Sequence of chain 1.A:
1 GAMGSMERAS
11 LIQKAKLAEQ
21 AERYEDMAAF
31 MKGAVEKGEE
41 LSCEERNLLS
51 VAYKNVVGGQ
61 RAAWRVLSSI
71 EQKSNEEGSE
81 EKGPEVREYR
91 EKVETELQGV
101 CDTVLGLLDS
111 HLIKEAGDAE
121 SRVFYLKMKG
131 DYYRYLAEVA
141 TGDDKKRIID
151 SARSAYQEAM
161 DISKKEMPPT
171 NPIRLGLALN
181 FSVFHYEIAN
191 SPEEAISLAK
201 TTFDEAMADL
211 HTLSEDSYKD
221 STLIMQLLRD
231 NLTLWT

This small molecule binds to this protein.
Small molecule (SMILES): CC(C)[C@@H](C=O)NC(=O)[C@H](CC(N)=O)NC(=O)[C@@H]1CCCN1C(=O)[C@@H](NC(=O)[C@H](COP(=O)(O)O)NC(=O)[C@@H](NC(=O)[C@H](CO)NC(=O)[C@H](CCCNC(N)=[NH2+])NC(=O)[C@@H](N)CCC(N)=O)[C@@H](C)O)[C@@H](C)O

Binding-site contacts:
Ligand atom OG1 contacts residue ASN180 of chain 1.A at 3.0 Å (h-bond).
Ligand atom O contacts residue ASN231 of chain 1.A at 2.9 Å (h-bond).
Ligand atom CA contacts residue ASN180 of chain 1.A at 3.6 Å.
Ligand atom CZ contacts residue ARG65 of chain 1.A at 3.6 Å.
Ligand atom O3P contacts residue ARG61 of chain 1.A at 3.0 Å (salt-bridge).
Ligand atom CB contacts residue GLU187 of chain 1.A at 3.5 Å.
Ligand atom CB contacts residue ASN180 of chain 1.A at 3.5 Å.
Ligand atom OG1 contacts residue LEU179 of chain 1.A at 3.6 Å.
Ligand atom CA contacts residue L7U1 of chain 1.F at 3.7 Å.
Ligand atom OG1 contacts residue GLY176 of chain 1.A at 3.1 Å (h-bond).
Ligand atom CD contacts residue ARG65 of chain 1.A at 3.5 Å.
Ligand atom OG contacts residue TRP235 of chain 1.A at 3.0 Å (h-bond).
Ligand atom CG contacts residue LYS54 of chain 1.A at 3.6 Å.
Ligand atom OG contacts residue TYR186 of chain 1.A at 3.7 Å.
Ligand atom O contacts residue LEU234 of chain 1.A at 3.6 Å.
Ligand atom O3P contacts residue ARG134 of chain 1.A at 2.8 Å (salt-bridge).
Ligand atom CG2 contacts residue L7U1 of chain 1.F at 3.6 Å.
Ligand atom N contacts residue ASN180 of chain 1.A at 2.8 Å (h-bond).
Ligand atom CB contacts residue ASN180 of chain 1.A at 3.5 Å.
Ligand atom OD1 contacts residue VAL51 of chain 1.A at 3.4 Å.
Ligand atom O2P contacts residue TYR135 of chain 1.A at 2.6 Å (h-bond).
Ligand atom O contacts residue LEU179 of chain 1.A at 3.5 Å.
Ligand atom CA contacts residue ASN231 of chain 1.A at 3.6 Å.
Ligand atom C contacts residue LEU179 of chain 1.A at 3.7 Å (hydrophobic).
Ligand atom OD1 contacts residue LYS54 of chain 1.A at 3.2 Å.
Ligand atom CD contacts residue LEU227 of chain 1.A at 3.5 Å (hydrophobic).
Ligand atom NE contacts residue ARG65 of chain 1.A at 3.6 Å.
Ligand atom O2P contacts residue ARG134 of chain 1.A at 2.9 Å (salt-bridge).
Ligand atom N contacts residue ASN231 of chain 1.A at 2.9 Å (h-bond).
Ligand atom N contacts residue GLU187 of chain 1.A at 3.0 Å (salt-bridge).
Ligand atom O contacts residue L7U1 of chain 1.F at 3.3 Å.
Ligand atom CG2 contacts residue ASN47 of chain 1.A at 3.7 Å.
Ligand atom N contacts residue LEU179 of chain 1.A at 3.6 Å.
Ligand atom O1P contacts residue ARG61 of chain 1.A at 2.9 Å (salt-bridge).
Ligand atom C contacts residue ASN180 of chain 1.A at 3.7 Å.
Ligand atom O contacts residue LYS54 of chain 1.A at 3.0 Å.
Ligand atom ND2 contacts residue ASN55 of chain 1.A at 3.4 Å (h-bond).
Ligand atom OG contacts residue GLU187 of chain 1.A at 2.6 Å (salt-bridge).
Ligand atom O1P contacts residue LYS54 of chain 1.A at 2.9 Å (salt-bridge).
Ligand atom O contacts residue VAL183 of chain 1.A at 3.4 Å.